A small-molecule ligand and the protein it binds are described below.
Small molecule (SMILES): CC(=O)N[C@@H]1[C@@H](O)[C@H](O)[C@@H](CO)O[C@H]1O

Sequence of chain 1.Q:
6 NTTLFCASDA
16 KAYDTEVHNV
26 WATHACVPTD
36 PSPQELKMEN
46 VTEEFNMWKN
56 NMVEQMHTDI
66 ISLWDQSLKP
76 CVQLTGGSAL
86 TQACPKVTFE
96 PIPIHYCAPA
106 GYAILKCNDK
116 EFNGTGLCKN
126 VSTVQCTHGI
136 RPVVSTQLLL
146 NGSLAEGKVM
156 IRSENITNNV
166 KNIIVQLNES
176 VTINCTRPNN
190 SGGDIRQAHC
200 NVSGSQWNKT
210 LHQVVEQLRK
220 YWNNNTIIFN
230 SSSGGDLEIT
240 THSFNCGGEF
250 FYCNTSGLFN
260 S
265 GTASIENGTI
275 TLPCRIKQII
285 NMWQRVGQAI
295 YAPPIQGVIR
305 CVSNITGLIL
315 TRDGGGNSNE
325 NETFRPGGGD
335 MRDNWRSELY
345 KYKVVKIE

Binding-site contacts:
Ligand atom C5 contacts residue ASN146 of chain 1.Q at 3.6 Å.
Ligand atom O3 contacts residue GLU95 of chain 1.Q at 3.2 Å (salt-bridge).
Ligand atom O6 contacts residue GLU95 of chain 1.Q at 4.0 Å.
Ligand atom O5 contacts residue VAL306 of chain 1.Q at 4.0 Å.
Ligand atom C2 contacts residue PRO96 of chain 1.Q at 3.6 Å (hydrophobic).
Ligand atom C7 contacts residue SER307 of chain 1.Q at 3.6 Å.
Ligand atom O4 contacts residue VAL306 of chain 1.Q at 3.4 Å (h-bond).
Ligand atom O5 contacts residue PRO96 of chain 1.Q at 4.2 Å.
Ligand atom O4 contacts residue GLU95 of chain 1.Q at 3.1 Å (salt-bridge).
Ligand atom C5 contacts residue VAL306 of chain 1.Q at 3.1 Å (hydrophobic).
Ligand atom O3 contacts residue CYS305 of chain 1.Q at 3.5 Å.
Ligand atom C3 contacts residue CYS305 of chain 1.Q at 4.2 Å (hydrophobic).
Ligand atom O7 contacts residue ASN244 of chain 1.Q at 3.8 Å.
Ligand atom C3 contacts residue GLU95 of chain 1.Q at 4.0 Å.
Ligand atom C8 contacts residue ASN244 of chain 1.Q at 4.1 Å.
Ligand atom O7 contacts residue PRO96 of chain 1.Q at 3.5 Å.
Ligand atom C2 contacts residue SER307 of chain 1.Q at 3.3 Å.
Ligand atom C8 contacts residue VAL138 of chain 1.Q at 4.1 Å (hydrophobic).
Ligand atom N2 contacts residue PRO96 of chain 1.Q at 4.3 Å.
Ligand atom O5 contacts residue ASN146 of chain 1.Q at 2.4 Å (h-bond).
Ligand atom C5 contacts residue GLU95 of chain 1.Q at 4.2 Å.
Ligand atom C4 contacts residue GLU95 of chain 1.Q at 3.2 Å.
Ligand atom C4 contacts residue ASN146 of chain 1.Q at 4.2 Å.
Ligand atom C3 contacts residue VAL306 of chain 1.Q at 3.6 Å (hydrophobic).
Ligand atom C1 contacts residue VAL306 of chain 1.Q at 4.0 Å (hydrophobic).
Ligand atom C1 contacts residue PRO96 of chain 1.Q at 4.2 Å (hydrophobic).
Ligand atom C3 contacts residue SER307 of chain 1.Q at 3.2 Å.
Ligand atom C3 contacts residue ASN146 of chain 1.Q at 3.8 Å.
Ligand atom C4 contacts residue VAL306 of chain 1.Q at 3.5 Å (hydrophobic).
Ligand atom C2 contacts residue ASN146 of chain 1.Q at 2.5 Å.
Ligand atom C1 contacts residue ASN146 of chain 1.Q at 1.4 Å.
Ligand atom C6 contacts residue VAL306 of chain 1.Q at 4.0 Å (hydrophobic).
Ligand atom C8 contacts residue LEU145 of chain 1.Q at 3.5 Å (hydrophobic).
Ligand atom N2 contacts residue ASN146 of chain 1.Q at 2.9 Å (h-bond).
Ligand atom C8 contacts residue SER307 of chain 1.Q at 3.9 Å.
Ligand atom N2 contacts residue SER307 of chain 1.Q at 2.8 Å (h-bond).
Ligand atom C1 contacts residue SER307 of chain 1.Q at 3.5 Å.
Ligand atom C7 contacts residue ASN146 of chain 1.Q at 4.0 Å.
Ligand atom C6 contacts residue GLU95 of chain 1.Q at 4.1 Å.
Ligand atom O3 contacts residue SER307 of chain 1.Q at 3.9 Å.